Binding-site contacts:
Ligand atom C23 contacts residue THR114 of chain 4.A at 3.8 Å.
Ligand atom C1 contacts residue SER160 of chain 4.A at 4.0 Å.
Ligand atom O4 contacts residue NAP1 of chain 4.D at 3.9 Å.
Ligand atom C18 contacts residue LEU116 of chain 4.A at 3.9 Å (hydrophobic).
Ligand atom C20 contacts residue LEU207 of chain 4.A at 4.0 Å (hydrophobic).
Ligand atom C14 contacts residue NAP1 of chain 4.D at 3.8 Å.
Ligand atom C23 contacts residue ALA216 of chain 4.A at 3.5 Å (hydrophobic).
Ligand atom O2 contacts residue THR114 of chain 4.A at 3.0 Å.
Ligand atom C21 contacts residue NAP1 of chain 4.D at 3.9 Å.
Ligand atom C1 contacts residue LEU205 of chain 4.A at 3.8 Å (hydrophobic).
Ligand atom O3 contacts residue LEU207 of chain 4.A at 3.9 Å.
Ligand atom C16 contacts residue TYR173 of chain 4.A at 3.8 Å (hydrophobic).
Ligand atom C1 contacts residue GLY206 of chain 4.A at 3.5 Å.
Ligand atom O1 contacts residue TYR173 of chain 4.A at 3.3 Å (h-bond).
Ligand atom C5 contacts residue ILE111 of chain 4.A at 3.4 Å (hydrophobic).
Ligand atom C14 contacts residue SER160 of chain 4.A at 3.7 Å.
Ligand atom C8 contacts residue LEU116 of chain 4.A at 3.8 Å (hydrophobic).
Ligand atom C20 contacts residue ALA213 of chain 4.A at 3.8 Å (hydrophobic).
Ligand atom O2 contacts residue ILE111 of chain 4.A at 3.9 Å.
Ligand atom C21 contacts residue ALA213 of chain 4.A at 3.6 Å (hydrophobic).
Ligand atom C17 contacts residue VAL170 of chain 4.A at 3.7 Å (hydrophobic).
Ligand atom O4 contacts residue ALA213 of chain 4.A at 3.8 Å.
Ligand atom C1 contacts residue NAP1 of chain 4.D at 4.0 Å.
Ligand atom C3 contacts residue SER160 of chain 4.A at 3.8 Å.
Ligand atom C3 contacts residue ALA162 of chain 4.A at 3.8 Å (hydrophobic).
Ligand atom CL1 contacts residue TYR167 of chain 4.A at 4.0 Å.
Ligand atom C3 contacts residue TYR167 of chain 4.A at 3.9 Å (hydrophobic).
Ligand atom C24 contacts residue TYR173 of chain 4.A at 3.7 Å (hydrophobic).
Ligand atom F1 contacts residue PRO168 of chain 4.A at 3.7 Å.
Ligand atom C17 contacts residue LEU116 of chain 4.A at 3.8 Å (hydrophobic).
Ligand atom F1 contacts residue VAL221 of chain 4.A at 4.0 Å.
Ligand atom C1 contacts residue LEU207 of chain 4.A at 3.5 Å (hydrophobic).
Ligand atom O1 contacts residue NAP1 of chain 4.D at 3.2 Å.
Ligand atom C20 contacts residue NAP1 of chain 4.D at 3.7 Å.
Ligand atom O4 contacts residue THR212 of chain 4.A at 3.2 Å.
Ligand atom C9 contacts residue TYR167 of chain 4.A at 3.8 Å (hydrophobic).
Ligand atom C18 contacts residue ALA216 of chain 4.A at 3.7 Å (hydrophobic).
Ligand atom O1 contacts residue SER160 of chain 4.A at 2.7 Å (h-bond).
Ligand atom C5 contacts residue NAP1 of chain 4.D at 3.7 Å.
Ligand atom C19 contacts residue VAL217 of chain 4.A at 3.7 Å (hydrophobic).

Sequence of chain 4.A:
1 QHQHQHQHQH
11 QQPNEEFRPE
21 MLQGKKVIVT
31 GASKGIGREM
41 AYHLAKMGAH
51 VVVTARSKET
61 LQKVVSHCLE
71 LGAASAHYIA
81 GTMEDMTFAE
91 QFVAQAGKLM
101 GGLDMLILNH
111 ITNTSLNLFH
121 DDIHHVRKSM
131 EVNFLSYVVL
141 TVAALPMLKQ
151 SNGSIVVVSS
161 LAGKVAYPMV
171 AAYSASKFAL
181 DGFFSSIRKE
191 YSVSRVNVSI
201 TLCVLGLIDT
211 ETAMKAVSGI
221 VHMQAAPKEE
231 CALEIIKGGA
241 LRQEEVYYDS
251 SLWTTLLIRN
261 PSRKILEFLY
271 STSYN

This small molecule binds to this protein.
Small molecule (SMILES): CC(C)(Oc1ccc(F)cc1Cl)C(=O)NC1[C@@H]2CC3C[C@H]1CC(S(C)(=O)=O)(C3)C2